The small molecule below binds the protein below.
Small molecule (SMILES): OC[C@H]1OC[C@H](O)[C@@H](O)[C@@H]1O

Binding-site contacts:
Ligand atom O4 contacts residue GLY68 of chain 1.B at 3.2 Å.
Ligand atom C5 contacts residue SO41 of chain 1.L at 3.8 Å.
Ligand atom C2 contacts residue SO41 of chain 1.K at 4.1 Å.
Ligand atom O6 contacts residue GLY67 of chain 1.B at 3.6 Å.
Ligand atom C4 contacts residue GLY68 of chain 1.B at 4.3 Å.
Ligand atom C2 contacts residue ASN81 of chain 1.B at 4.1 Å.
Ligand atom O4 contacts residue ASN81 of chain 1.B at 3.6 Å.
Ligand atom C6 contacts residue ASN81 of chain 1.B at 4.2 Å.
Ligand atom C2 contacts residue GLU83 of chain 1.B at 4.3 Å.
Ligand atom C1 contacts residue SO41 of chain 1.L at 4.0 Å.
Ligand atom C3 contacts residue GLU83 of chain 1.B at 4.2 Å.
Ligand atom O2 contacts residue GLU83 of chain 1.B at 4.1 Å.
Ligand atom O6 contacts residue LEU66 of chain 1.B at 4.4 Å.
Ligand atom O2 contacts residue SO41 of chain 1.K at 3.5 Å (h-bond).
Ligand atom C4 contacts residue ASN81 of chain 1.B at 3.5 Å.
Ligand atom C5 contacts residue GLY67 of chain 1.B at 4.3 Å.
Ligand atom O3 contacts residue ASN81 of chain 1.B at 3.6 Å.
Ligand atom C3 contacts residue TRP82 of chain 1.B at 4.3 Å (hydrophobic).
Ligand atom O3 contacts residue SO41 of chain 1.K at 2.6 Å (h-bond).
Ligand atom O4 contacts residue GLU83 of chain 1.B at 4.5 Å.
Ligand atom O4 contacts residue LEU80 of chain 1.B at 3.8 Å.
Ligand atom C6 contacts residue LEU80 of chain 1.B at 4.2 Å (hydrophobic).
Ligand atom C5 contacts residue GLY68 of chain 1.B at 4.0 Å.
Ligand atom O5 contacts residue SO41 of chain 1.L at 4.3 Å.
Ligand atom O6 contacts residue GLY68 of chain 1.B at 4.1 Å.
Ligand atom C4 contacts residue TRP82 of chain 1.B at 3.6 Å (hydrophobic).
Ligand atom C5 contacts residue ASN81 of chain 1.B at 4.4 Å.
Ligand atom O3 contacts residue TRP82 of chain 1.B at 3.6 Å.
Ligand atom O4 contacts residue SO41 of chain 1.L at 4.5 Å.
Ligand atom O5 contacts residue ASN81 of chain 1.B at 4.1 Å.
Ligand atom C3 contacts residue SO41 of chain 1.L at 4.3 Å.
Ligand atom C3 contacts residue ASN81 of chain 1.B at 4.0 Å.
Ligand atom C6 contacts residue GLY67 of chain 1.B at 3.9 Å.
Ligand atom C3 contacts residue SO41 of chain 1.K at 3.5 Å.
Ligand atom O3 contacts residue GLU83 of chain 1.B at 2.9 Å (salt-bridge).
Ligand atom O4 contacts residue TRP82 of chain 1.B at 2.9 Å (h-bond).
Ligand atom C6 contacts residue GLY68 of chain 1.B at 3.9 Å.

Sequence of chain 1.B:
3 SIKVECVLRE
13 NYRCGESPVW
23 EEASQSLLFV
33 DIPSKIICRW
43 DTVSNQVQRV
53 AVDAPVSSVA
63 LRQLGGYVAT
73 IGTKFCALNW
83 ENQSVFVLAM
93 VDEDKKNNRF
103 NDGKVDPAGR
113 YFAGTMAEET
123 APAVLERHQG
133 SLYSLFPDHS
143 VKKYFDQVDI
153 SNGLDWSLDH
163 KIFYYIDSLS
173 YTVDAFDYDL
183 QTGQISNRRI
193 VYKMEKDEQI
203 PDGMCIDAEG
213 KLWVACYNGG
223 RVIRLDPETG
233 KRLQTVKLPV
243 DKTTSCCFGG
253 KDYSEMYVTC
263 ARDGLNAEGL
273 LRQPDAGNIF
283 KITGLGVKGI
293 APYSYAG